This small molecule binds to this protein.
Small molecule (SMILES): CC(=O)N[C@@H]1[C@@H](O)[C@H](O)[C@@H](CO)O[C@H]1O

Sequence of chain 1.I:
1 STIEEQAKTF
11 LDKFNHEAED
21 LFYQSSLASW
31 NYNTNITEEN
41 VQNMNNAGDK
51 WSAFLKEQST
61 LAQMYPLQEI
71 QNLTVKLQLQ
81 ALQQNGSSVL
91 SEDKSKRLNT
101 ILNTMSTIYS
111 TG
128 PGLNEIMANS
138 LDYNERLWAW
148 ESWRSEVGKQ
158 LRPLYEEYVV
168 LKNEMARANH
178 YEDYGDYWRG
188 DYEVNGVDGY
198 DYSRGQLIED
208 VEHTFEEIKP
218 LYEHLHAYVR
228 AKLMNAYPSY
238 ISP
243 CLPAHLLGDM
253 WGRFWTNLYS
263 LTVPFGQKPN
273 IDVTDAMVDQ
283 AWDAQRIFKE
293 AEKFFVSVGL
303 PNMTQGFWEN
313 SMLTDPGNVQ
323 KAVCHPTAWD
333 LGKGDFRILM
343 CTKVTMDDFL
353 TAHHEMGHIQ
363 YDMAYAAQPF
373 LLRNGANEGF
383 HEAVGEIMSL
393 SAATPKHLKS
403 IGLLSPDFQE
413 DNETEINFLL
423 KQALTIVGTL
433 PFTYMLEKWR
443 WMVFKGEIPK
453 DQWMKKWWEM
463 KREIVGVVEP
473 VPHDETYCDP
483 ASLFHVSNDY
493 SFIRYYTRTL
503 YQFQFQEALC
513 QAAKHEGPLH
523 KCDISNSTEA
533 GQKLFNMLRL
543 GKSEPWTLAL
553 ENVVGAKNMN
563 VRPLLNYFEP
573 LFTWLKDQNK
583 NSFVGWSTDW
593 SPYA

Binding-site contacts:
Ligand atom C5 contacts residue THR37 of chain 1.I at 4.2 Å.
Ligand atom O5 contacts residue THR37 of chain 1.I at 3.5 Å.
Ligand atom C6 contacts residue THR37 of chain 1.I at 3.9 Å.
Ligand atom N2 contacts residue ASN35 of chain 1.I at 3.0 Å (h-bond).
Ligand atom C2 contacts residue ASN35 of chain 1.I at 2.4 Å.
Ligand atom C3 contacts residue ASN35 of chain 1.I at 3.8 Å.
Ligand atom C6 contacts residue ASN40 of chain 1.I at 3.9 Å.
Ligand atom O5 contacts residue ASN40 of chain 1.I at 3.6 Å.
Ligand atom O6 contacts residue GLU39 of chain 1.I at 3.1 Å (salt-bridge).
Ligand atom O5 contacts residue ASN35 of chain 1.I at 2.3 Å (h-bond).
Ligand atom N2 contacts residue GLN322 of chain 1.I at 3.9 Å.
Ligand atom C7 contacts residue GLN322 of chain 1.I at 3.4 Å.
Ligand atom C1 contacts residue THR37 of chain 1.I at 3.9 Å.
Ligand atom C1 contacts residue ASN35 of chain 1.I at 1.4 Å.
Ligand atom C1 contacts residue ASN40 of chain 1.I at 4.2 Å.
Ligand atom O7 contacts residue GLN322 of chain 1.I at 3.6 Å (h-bond).
Ligand atom C7 contacts residue ASN35 of chain 1.I at 3.8 Å.
Ligand atom C5 contacts residue ASN35 of chain 1.I at 3.6 Å.
Ligand atom C8 contacts residue GLN322 of chain 1.I at 3.5 Å.
Ligand atom C4 contacts residue ASN35 of chain 1.I at 4.1 Å.
Ligand atom C6 contacts residue GLU39 of chain 1.I at 3.7 Å.
Ligand atom O7 contacts residue ASN35 of chain 1.I at 4.0 Å.